A protein and the small-molecule ligand that binds it are described below.
Small molecule (SMILES): O=c1ccn([C@@H]2O[C@H](CO[P](=O)(O)O[P](=O)(O)O[C@H]3O[C@H](CO)[C@@H](O)[C@H](O)[C@H]3O)[C@@H](O)[C@H]2O)c(=O)[nH]1

Binding-site contacts:
Ligand atom O6' contacts residue CYS277 of chain 1.L at 3.4 Å.
Ligand atom C5' contacts residue LEU164 of chain 1.L at 3.5 Å (hydrophobic).
Ligand atom O4C contacts residue PHE273 of chain 1.L at 3.2 Å.
Ligand atom N3 contacts residue LYS268 of chain 1.L at 2.9 Å (salt-bridge).
Ligand atom C4' contacts residue LYS221 of chain 1.L at 3.2 Å.
Ligand atom O1B contacts residue PHE339 of chain 1.L at 3.6 Å.
Ligand atom O2A contacts residue PHE278 of chain 1.L at 3.4 Å.
Ligand atom O3C contacts residue GLY274 of chain 1.L at 2.8 Å (h-bond).
Ligand atom O1A contacts residue LYS340 of chain 1.L at 2.8 Å (salt-bridge).
Ligand atom O2A contacts residue PHE266 of chain 1.L at 3.3 Å.
Ligand atom O3' contacts residue PHE163 of chain 1.L at 2.8 Å (h-bond).
Ligand atom O4' contacts residue PHE163 of chain 1.L at 3.1 Å.
Ligand atom O2C contacts residue PHE339 of chain 1.L at 3.3 Å (h-bond).
Ligand atom C3C contacts residue PHE339 of chain 1.L at 3.5 Å (hydrophobic).
Ligand atom N1 contacts residue ILE232 of chain 1.L at 3.5 Å.
Ligand atom O3' contacts residue ARG261 of chain 1.K at 3.0 Å (salt-bridge).
Ligand atom O4C contacts residue ILE232 of chain 1.L at 3.3 Å.
Ligand atom C3' contacts residue PHE163 of chain 1.L at 3.4 Å (hydrophobic).
Ligand atom O2 contacts residue ARG443 of chain 1.L at 3.5 Å (salt-bridge).
Ligand atom C4C contacts residue GLY274 of chain 1.L at 3.4 Å.
Ligand atom O2' contacts residue ARG261 of chain 1.K at 2.8 Å (salt-bridge).
Ligand atom C6' contacts residue NAI1 of chain 1.UA at 3.2 Å.
Ligand atom O6' contacts residue LYS221 of chain 1.L at 2.8 Å (salt-bridge).
Ligand atom O3B contacts residue ALA165 of chain 1.L at 3.5 Å.
Ligand atom O2C contacts residue ARG443 of chain 1.L at 3.0 Å (salt-bridge).
Ligand atom O3A contacts residue LYS340 of chain 1.L at 3.4 Å (salt-bridge).
Ligand atom O2B contacts residue GLU166 of chain 1.L at 3.0 Å (salt-bridge).
Ligand atom C4' contacts residue LEU164 of chain 1.L at 3.2 Å (hydrophobic).
Ligand atom C1' contacts residue PHE278 of chain 1.L at 3.5 Å (hydrophobic).
Ligand atom O6' contacts residue ASN225 of chain 1.L at 2.9 Å (h-bond).
Ligand atom O3C contacts residue PHE339 of chain 1.L at 2.8 Å (h-bond).
Ligand atom O4' contacts residue LEU164 of chain 1.L at 2.6 Å (h-bond).
Ligand atom O4 contacts residue LYS268 of chain 1.L at 3.2 Å (salt-bridge).
Ligand atom O2 contacts residue SER270 of chain 1.L at 2.8 Å (h-bond).
Ligand atom C6 contacts residue ILE232 of chain 1.L at 3.5 Å (hydrophobic).
Ligand atom O4' contacts residue LYS221 of chain 1.L at 2.9 Å (salt-bridge).
Ligand atom O2B contacts residue PHE339 of chain 1.L at 3.4 Å.
Ligand atom C3' contacts residue LEU164 of chain 1.L at 3.3 Å (hydrophobic).
Ligand atom O4 contacts residue PHE266 of chain 1.L at 3.3 Å.
Ligand atom C6' contacts residue CYS277 of chain 1.L at 3.4 Å (hydrophobic).

Sequence of chain 1.L:
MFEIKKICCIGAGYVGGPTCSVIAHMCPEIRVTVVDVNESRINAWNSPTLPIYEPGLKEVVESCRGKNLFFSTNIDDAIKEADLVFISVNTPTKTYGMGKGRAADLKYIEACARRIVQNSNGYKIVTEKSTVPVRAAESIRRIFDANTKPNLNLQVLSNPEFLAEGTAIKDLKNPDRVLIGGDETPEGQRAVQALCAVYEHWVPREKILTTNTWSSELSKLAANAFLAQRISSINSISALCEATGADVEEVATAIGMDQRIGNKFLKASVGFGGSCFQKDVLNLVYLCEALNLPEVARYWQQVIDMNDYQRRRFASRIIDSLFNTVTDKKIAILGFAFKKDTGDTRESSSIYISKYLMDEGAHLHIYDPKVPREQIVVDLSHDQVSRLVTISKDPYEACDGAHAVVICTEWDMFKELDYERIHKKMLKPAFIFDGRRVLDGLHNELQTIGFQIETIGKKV

Sequence of chain 1.K:
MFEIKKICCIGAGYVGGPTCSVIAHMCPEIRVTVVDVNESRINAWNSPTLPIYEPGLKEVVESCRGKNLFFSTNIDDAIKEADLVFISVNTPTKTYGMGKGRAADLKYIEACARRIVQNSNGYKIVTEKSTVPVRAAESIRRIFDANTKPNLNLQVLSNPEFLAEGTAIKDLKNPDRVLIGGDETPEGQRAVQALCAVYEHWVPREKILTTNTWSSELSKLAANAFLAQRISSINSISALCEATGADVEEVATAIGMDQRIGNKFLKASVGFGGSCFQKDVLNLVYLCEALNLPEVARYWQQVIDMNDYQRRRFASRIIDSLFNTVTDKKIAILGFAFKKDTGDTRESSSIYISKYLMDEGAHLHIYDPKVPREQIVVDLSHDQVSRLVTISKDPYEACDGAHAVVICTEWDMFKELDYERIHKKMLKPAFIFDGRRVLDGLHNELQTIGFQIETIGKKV